A small-molecule ligand and the protein it binds are described below.
Small molecule (SMILES): CC(=O)N[C@@H]1[C@@H](O)[C@H](O)[C@@H](CO)O[C@H]1O

Sequence of chain 1.A:
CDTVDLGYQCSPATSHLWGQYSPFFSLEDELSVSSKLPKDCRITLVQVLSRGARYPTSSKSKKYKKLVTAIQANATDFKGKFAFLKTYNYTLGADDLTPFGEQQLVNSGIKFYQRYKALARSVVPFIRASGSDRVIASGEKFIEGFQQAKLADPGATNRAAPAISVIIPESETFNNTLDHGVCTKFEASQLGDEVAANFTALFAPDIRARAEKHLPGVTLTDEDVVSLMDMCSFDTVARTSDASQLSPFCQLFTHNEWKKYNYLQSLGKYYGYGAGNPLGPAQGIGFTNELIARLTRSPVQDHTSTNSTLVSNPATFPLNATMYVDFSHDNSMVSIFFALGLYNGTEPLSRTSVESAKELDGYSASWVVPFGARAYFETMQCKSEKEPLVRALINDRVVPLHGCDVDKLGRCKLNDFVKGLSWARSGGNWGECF

Binding-site contacts:
Ligand atom C6 contacts residue THR311 of chain 1.A at 3.3 Å.
Ligand atom C8 contacts residue NAG1 of chain 1.D at 3.6 Å.
Ligand atom O5 contacts residue ASN182 of chain 1.A at 2.4 Å (h-bond).
Ligand atom C7 contacts residue SER315 of chain 1.A at 3.7 Å.
Ligand atom C1 contacts residue THR313 of chain 1.A at 4.1 Å.
Ligand atom C2 contacts residue THR313 of chain 1.A at 4.2 Å.
Ligand atom C5 contacts residue THR311 of chain 1.A at 3.8 Å.
Ligand atom C7 contacts residue ASN314 of chain 1.A at 4.1 Å.
Ligand atom O6 contacts residue VAL189 of chain 1.A at 4.3 Å.
Ligand atom C1 contacts residue ASN182 of chain 1.A at 1.5 Å.
Ligand atom C6 contacts residue HIS310 of chain 1.A at 3.6 Å.
Ligand atom O6 contacts residue THR311 of chain 1.A at 2.8 Å (h-bond).
Ligand atom C8 contacts residue ASN314 of chain 1.A at 4.0 Å.
Ligand atom C3 contacts residue ASN182 of chain 1.A at 3.8 Å.
Ligand atom C7 contacts residue THR313 of chain 1.A at 4.2 Å.
Ligand atom C7 contacts residue NAG1 of chain 1.D at 4.1 Å.
Ligand atom C1 contacts residue NAG1 of chain 1.D at 4.0 Å.
Ligand atom O7 contacts residue SER315 of chain 1.A at 2.8 Å (h-bond).
Ligand atom C2 contacts residue NAG1 of chain 1.D at 4.4 Å.
Ligand atom N2 contacts residue NAG1 of chain 1.D at 3.7 Å.
Ligand atom O7 contacts residue ASN314 of chain 1.A at 3.3 Å.
Ligand atom O7 contacts residue ASN182 of chain 1.A at 3.3 Å (h-bond).
Ligand atom N2 contacts residue ASN182 of chain 1.A at 2.9 Å (h-bond).
Ligand atom C5 contacts residue ASN182 of chain 1.A at 3.7 Å.
Ligand atom C4 contacts residue ASN182 of chain 1.A at 4.3 Å.
Ligand atom O5 contacts residue THR313 of chain 1.A at 4.3 Å.
Ligand atom O7 contacts residue THR313 of chain 1.A at 3.3 Å (h-bond).
Ligand atom O6 contacts residue TRP437 of chain 1.A at 3.0 Å (h-bond).
Ligand atom C1 contacts residue THR311 of chain 1.A at 4.3 Å.
Ligand atom O5 contacts residue THR311 of chain 1.A at 3.1 Å (h-bond).
Ligand atom O6 contacts residue PHE441 of chain 1.A at 4.1 Å.
Ligand atom O6 contacts residue HIS310 of chain 1.A at 4.1 Å.
Ligand atom C7 contacts residue ASN182 of chain 1.A at 3.3 Å.
Ligand atom C6 contacts residue TRP437 of chain 1.A at 3.6 Å (hydrophobic).
Ligand atom C8 contacts residue SER315 of chain 1.A at 3.5 Å.
Ligand atom C2 contacts residue ASN182 of chain 1.A at 2.4 Å.